Sequence of chain 1.C:
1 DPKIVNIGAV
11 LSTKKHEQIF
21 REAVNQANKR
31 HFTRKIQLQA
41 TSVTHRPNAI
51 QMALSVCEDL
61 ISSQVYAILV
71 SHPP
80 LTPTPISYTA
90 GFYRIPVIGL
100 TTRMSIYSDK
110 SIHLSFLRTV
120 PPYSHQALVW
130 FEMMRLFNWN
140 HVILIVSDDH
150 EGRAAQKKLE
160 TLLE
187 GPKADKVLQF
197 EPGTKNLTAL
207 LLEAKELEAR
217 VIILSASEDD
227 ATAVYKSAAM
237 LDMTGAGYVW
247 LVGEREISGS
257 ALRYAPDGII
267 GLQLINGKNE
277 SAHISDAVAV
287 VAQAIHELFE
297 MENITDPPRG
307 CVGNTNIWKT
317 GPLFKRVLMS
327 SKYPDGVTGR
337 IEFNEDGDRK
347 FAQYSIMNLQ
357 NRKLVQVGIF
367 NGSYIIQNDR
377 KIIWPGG

The small molecule below binds the protein below.
Small molecule (SMILES): CC(=O)N[C@@H]1[C@@H](O)[C@H](O)[C@@H](CO)O[C@H]1O

Binding-site contacts:
Ligand atom C4 contacts residue ASN275 of chain 1.C at 4.2 Å.
Ligand atom C6 contacts residue ALA278 of chain 1.C at 4.3 Å (hydrophobic).
Ligand atom O5 contacts residue ALA278 of chain 1.C at 3.5 Å.
Ligand atom O6 contacts residue SER277 of chain 1.C at 3.0 Å (h-bond).
Ligand atom C1 contacts residue ALA278 of chain 1.C at 4.2 Å (hydrophobic).
Ligand atom C7 contacts residue ASN275 of chain 1.C at 3.7 Å.
Ligand atom O5 contacts residue SER277 of chain 1.C at 4.5 Å.
Ligand atom C5 contacts residue ASN275 of chain 1.C at 3.6 Å.
Ligand atom C2 contacts residue ASN275 of chain 1.C at 2.5 Å.
Ligand atom C6 contacts residue SER277 of chain 1.C at 4.1 Å.
Ligand atom O6 contacts residue ALA278 of chain 1.C at 3.6 Å.
Ligand atom C5 contacts residue SER277 of chain 1.C at 4.1 Å.
Ligand atom N2 contacts residue ASN275 of chain 1.C at 2.9 Å (h-bond).
Ligand atom C3 contacts residue ASN275 of chain 1.C at 3.8 Å.
Ligand atom O5 contacts residue ASN275 of chain 1.C at 2.4 Å (h-bond).
Ligand atom C1 contacts residue ASN275 of chain 1.C at 1.4 Å.
Ligand atom C8 contacts residue ASN275 of chain 1.C at 4.2 Å.
Ligand atom C6 contacts residue VAL333 of chain 1.C at 4.3 Å (hydrophobic).